Sequence of chain 1.A:
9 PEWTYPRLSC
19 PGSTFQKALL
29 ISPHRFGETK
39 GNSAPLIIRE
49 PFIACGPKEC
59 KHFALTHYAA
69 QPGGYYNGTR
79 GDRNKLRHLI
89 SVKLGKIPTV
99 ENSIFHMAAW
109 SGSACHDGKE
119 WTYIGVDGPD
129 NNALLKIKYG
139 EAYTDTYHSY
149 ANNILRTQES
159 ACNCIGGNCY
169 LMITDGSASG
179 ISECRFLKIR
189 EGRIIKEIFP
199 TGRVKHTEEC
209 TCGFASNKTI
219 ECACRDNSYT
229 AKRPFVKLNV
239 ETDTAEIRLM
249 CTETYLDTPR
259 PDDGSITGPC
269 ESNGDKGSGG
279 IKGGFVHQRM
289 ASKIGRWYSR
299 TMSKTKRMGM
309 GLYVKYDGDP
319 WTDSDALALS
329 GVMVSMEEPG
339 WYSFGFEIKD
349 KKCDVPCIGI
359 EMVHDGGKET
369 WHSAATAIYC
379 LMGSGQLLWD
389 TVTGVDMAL

This small molecule binds to this protein.
Small molecule (SMILES): CC(=O)N[C@H]1[C@H](O[C@H]2[C@H](O)[C@@H](NC(C)=O)CO[C@@H]2CO)O[C@H](CO)[C@@H](O[C@@H]2O[C@H](CO[C@H]3O[C@H](CO[C@H]4O[C@H](CO)[C@@H](O)[C@H](O)[C@@H]4O)[C@@H](O)[C@H](O[C@H]4O[C@H](CO)[C@@H](O)[C@H](O)[C@@H]4O)[C@@H]3O)[C@@H](O)[C@H](O)[C@@H]2O)[C@@H]1O

Binding-site contacts:
Ligand atom O7 contacts residue SER214 of chain 1.A at 4.4 Å.
Ligand atom C7 contacts residue LEU16 of chain 1.A at 4.1 Å (hydrophobic).
Ligand atom N2 contacts residue ASN215 of chain 1.A at 3.1 Å (h-bond).
Ligand atom C8 contacts residue ARG15 of chain 1.A at 3.4 Å.
Ligand atom O3 contacts residue PRO14 of chain 1.A at 4.5 Å.
Ligand atom C3 contacts residue PRO14 of chain 1.A at 3.9 Å (hydrophobic).
Ligand atom C5 contacts residue ASN215 of chain 1.A at 3.6 Å.
Ligand atom N2 contacts residue ARG15 of chain 1.A at 3.9 Å.
Ligand atom C3 contacts residue ASN215 of chain 1.A at 3.8 Å.
Ligand atom O7 contacts residue LEU16 of chain 1.A at 4.1 Å.
Ligand atom O6 contacts residue LEU16 of chain 1.A at 3.1 Å.
Ligand atom C7 contacts residue ARG15 of chain 1.A at 4.3 Å.
Ligand atom C7 contacts residue ASN215 of chain 1.A at 3.6 Å.
Ligand atom C2 contacts residue ASN215 of chain 1.A at 2.5 Å.
Ligand atom C8 contacts residue ARG287 of chain 1.A at 3.3 Å.
Ligand atom C8 contacts residue SER214 of chain 1.A at 4.2 Å.
Ligand atom C6 contacts residue LEU16 of chain 1.A at 3.4 Å (hydrophobic).
Ligand atom N2 contacts residue PRO14 of chain 1.A at 2.7 Å (h-bond).
Ligand atom O3 contacts residue LEU16 of chain 1.A at 3.9 Å.
Ligand atom C8 contacts residue LEU16 of chain 1.A at 4.2 Å (hydrophobic).
Ligand atom C8 contacts residue PRO14 of chain 1.A at 3.6 Å (hydrophobic).
Ligand atom C1 contacts residue ASN215 of chain 1.A at 1.4 Å.
Ligand atom O6 contacts residue LYS350 of chain 1.A at 3.9 Å.
Ligand atom C4 contacts residue ASN215 of chain 1.A at 4.2 Å.
Ligand atom O5 contacts residue ASN215 of chain 1.A at 2.2 Å (h-bond).
Ligand atom C1 contacts residue PRO14 of chain 1.A at 3.7 Å (hydrophobic).
Ligand atom O7 contacts residue ASN215 of chain 1.A at 3.6 Å.
Ligand atom C2 contacts residue PRO14 of chain 1.A at 3.6 Å (hydrophobic).
Ligand atom C7 contacts residue PRO14 of chain 1.A at 3.6 Å (hydrophobic).
Ligand atom O3 contacts residue ARG15 of chain 1.A at 4.2 Å.
Ligand atom C3 contacts residue ARG15 of chain 1.A at 4.4 Å.
Ligand atom N2 contacts residue LEU16 of chain 1.A at 4.5 Å.